Binding-site contacts:
Ligand atom O6 contacts residue GLY256 of chain 2.A at 3.6 Å (h-bond).
Ligand atom C4 contacts residue LYS253 of chain 2.A at 3.7 Å.
Ligand atom O5 contacts residue TYR96 of chain 2.A at 3.9 Å.
Ligand atom O5 contacts residue ASN113 of chain 2.A at 2.2 Å (h-bond).
Ligand atom C5 contacts residue ASN113 of chain 2.A at 3.5 Å.
Ligand atom C5 contacts residue LYS253 of chain 2.A at 3.7 Å.
Ligand atom C8 contacts residue TYR111 of chain 2.A at 4.0 Å (hydrophobic).
Ligand atom C7 contacts residue LYS253 of chain 2.A at 4.0 Å.
Ligand atom C3 contacts residue ASN113 of chain 2.A at 3.8 Å.
Ligand atom O7 contacts residue MET261 of chain 2.A at 3.8 Å.
Ligand atom O6 contacts residue ARG30 of chain 2.A at 3.6 Å (salt-bridge).
Ligand atom N2 contacts residue ASN113 of chain 2.A at 3.0 Å (h-bond).
Ligand atom C8 contacts residue LEU99 of chain 2.A at 3.6 Å (hydrophobic).
Ligand atom C7 contacts residue ASN113 of chain 2.A at 3.4 Å.
Ligand atom O6 contacts residue LYS253 of chain 2.A at 3.3 Å (salt-bridge).
Ligand atom N2 contacts residue ILE252 of chain 2.A at 3.1 Å (h-bond).
Ligand atom O4 contacts residue LYS253 of chain 2.A at 3.8 Å.
Ligand atom C4 contacts residue ASN113 of chain 2.A at 4.1 Å.
Ligand atom C8 contacts residue MET261 of chain 2.A at 3.6 Å (hydrophobic).
Ligand atom C1 contacts residue TYR96 of chain 2.A at 3.8 Å (hydrophobic).
Ligand atom C3 contacts residue LYS253 of chain 2.A at 4.1 Å.
Ligand atom O6 contacts residue MET261 of chain 2.A at 4.0 Å.
Ligand atom O6 contacts residue VAL255 of chain 2.A at 4.1 Å.
Ligand atom O7 contacts residue ASN113 of chain 2.A at 3.2 Å (h-bond).
Ligand atom C8 contacts residue VAL255 of chain 2.A at 4.0 Å (hydrophobic).
Ligand atom C7 contacts residue MET261 of chain 2.A at 3.5 Å (hydrophobic).
Ligand atom C6 contacts residue LYS253 of chain 2.A at 3.6 Å.
Ligand atom O3 contacts residue ILE252 of chain 2.A at 3.7 Å.
Ligand atom C1 contacts residue ASN113 of chain 2.A at 1.4 Å.
Ligand atom C8 contacts residue GLY100 of chain 2.A at 3.4 Å.
Ligand atom N2 contacts residue MET261 of chain 2.A at 3.9 Å.
Ligand atom C2 contacts residue TYR96 of chain 2.A at 4.0 Å (hydrophobic).
Ligand atom C3 contacts residue ILE252 of chain 2.A at 3.1 Å (hydrophobic).
Ligand atom O7 contacts residue LYS253 of chain 2.A at 3.3 Å (salt-bridge).
Ligand atom C2 contacts residue ASN113 of chain 2.A at 2.5 Å.
Ligand atom C2 contacts residue ILE252 of chain 2.A at 3.5 Å (hydrophobic).
Ligand atom O7 contacts residue GLY98 of chain 2.A at 3.8 Å.
Ligand atom O5 contacts residue LYS253 of chain 2.A at 3.2 Å (salt-bridge).
Ligand atom O3 contacts residue MET261 of chain 2.A at 3.5 Å.
Ligand atom O7 contacts residue TYR96 of chain 2.A at 3.3 Å (h-bond).

Sequence of chain 2.A:
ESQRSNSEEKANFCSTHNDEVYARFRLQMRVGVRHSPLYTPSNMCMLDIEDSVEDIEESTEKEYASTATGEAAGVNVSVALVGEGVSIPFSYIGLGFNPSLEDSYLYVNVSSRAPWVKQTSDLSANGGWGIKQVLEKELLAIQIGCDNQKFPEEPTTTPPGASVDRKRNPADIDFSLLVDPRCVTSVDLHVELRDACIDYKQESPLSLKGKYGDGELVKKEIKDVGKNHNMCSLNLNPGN

The protein below binds the small molecule below.
Small molecule (SMILES): CC(=O)N[C@H]1[C@H](O[C@H]2[C@H](O)[C@@H](NC(C)=O)CO[C@@H]2CO)O[C@H](CO)[C@@H](O)[C@@H]1O